The small molecule below binds the protein below.
Small molecule (SMILES): O=[N+]([O-])c1ccc(O[C@@H]2O[C@H](CO)[C@@H](O)[C@H](O)[C@H]2F)c([N+](=O)[O-])c1

Binding-site contacts:
Ligand atom C2 contacts residue ILE139 of chain 1.A at 4.5 Å (hydrophobic).
Ligand atom O22 contacts residue GLN140 of chain 1.A at 4.2 Å.
Ligand atom O12 contacts residue VAL143 of chain 1.A at 3.7 Å.
Ligand atom F contacts residue LEU202 of chain 1.A at 3.3 Å.
Ligand atom O1 contacts residue LEU202 of chain 1.A at 4.2 Å.
Ligand atom C13 contacts residue GLN140 of chain 1.A at 3.8 Å.
Ligand atom C3 contacts residue ARG136 of chain 1.A at 4.0 Å.
Ligand atom N1 contacts residue GLN140 of chain 1.A at 4.3 Å.
Ligand atom O6 contacts residue GLN140 of chain 1.A at 2.7 Å (h-bond).
Ligand atom O5 contacts residue GLN140 of chain 1.A at 3.4 Å.
Ligand atom O4 contacts residue ARG136 of chain 1.A at 2.9 Å (salt-bridge).
Ligand atom C1 contacts residue GLN140 of chain 1.A at 4.4 Å.
Ligand atom C5 contacts residue ARG136 of chain 1.A at 4.3 Å.
Ligand atom C2 contacts residue LEU202 of chain 1.A at 3.6 Å (hydrophobic).
Ligand atom O11 contacts residue VAL143 of chain 1.A at 3.6 Å.
Ligand atom N1 contacts residue VAL143 of chain 1.A at 4.2 Å.
Ligand atom C15 contacts residue GLN140 of chain 1.A at 3.4 Å.
Ligand atom C6 contacts residue ARG137 of chain 1.A at 4.0 Å.
Ligand atom C14 contacts residue GLN140 of chain 1.A at 3.6 Å.
Ligand atom O21 contacts residue GLN140 of chain 1.A at 4.2 Å.
Ligand atom O3 contacts residue LEU202 of chain 1.A at 4.3 Å.
Ligand atom C4 contacts residue ARG136 of chain 1.A at 4.0 Å.
Ligand atom O11 contacts residue LEU202 of chain 1.A at 3.6 Å.
Ligand atom O1 contacts residue GLN140 of chain 1.A at 4.0 Å.
Ligand atom O3 contacts residue ARG136 of chain 1.A at 2.9 Å (salt-bridge).
Ligand atom C5 contacts residue GLN140 of chain 1.A at 4.2 Å.
Ligand atom O3 contacts residue VAL198 of chain 1.A at 4.1 Å.
Ligand atom O6 contacts residue ARG136 of chain 1.A at 4.2 Å.
Ligand atom C6 contacts residue GLN140 of chain 1.A at 3.9 Å.
Ligand atom O11 contacts residue GLN140 of chain 1.A at 4.1 Å.
Ligand atom N2 contacts residue GLN140 of chain 1.A at 3.8 Å.
Ligand atom C16 contacts residue GLN140 of chain 1.A at 3.4 Å.
Ligand atom O6 contacts residue ARG137 of chain 1.A at 3.9 Å.
Ligand atom C6 contacts residue ARG136 of chain 1.A at 3.3 Å.
Ligand atom C12 contacts residue GLN140 of chain 1.A at 3.6 Å.
Ligand atom C11 contacts residue GLN140 of chain 1.A at 3.5 Å.

Sequence of chain 1.A:
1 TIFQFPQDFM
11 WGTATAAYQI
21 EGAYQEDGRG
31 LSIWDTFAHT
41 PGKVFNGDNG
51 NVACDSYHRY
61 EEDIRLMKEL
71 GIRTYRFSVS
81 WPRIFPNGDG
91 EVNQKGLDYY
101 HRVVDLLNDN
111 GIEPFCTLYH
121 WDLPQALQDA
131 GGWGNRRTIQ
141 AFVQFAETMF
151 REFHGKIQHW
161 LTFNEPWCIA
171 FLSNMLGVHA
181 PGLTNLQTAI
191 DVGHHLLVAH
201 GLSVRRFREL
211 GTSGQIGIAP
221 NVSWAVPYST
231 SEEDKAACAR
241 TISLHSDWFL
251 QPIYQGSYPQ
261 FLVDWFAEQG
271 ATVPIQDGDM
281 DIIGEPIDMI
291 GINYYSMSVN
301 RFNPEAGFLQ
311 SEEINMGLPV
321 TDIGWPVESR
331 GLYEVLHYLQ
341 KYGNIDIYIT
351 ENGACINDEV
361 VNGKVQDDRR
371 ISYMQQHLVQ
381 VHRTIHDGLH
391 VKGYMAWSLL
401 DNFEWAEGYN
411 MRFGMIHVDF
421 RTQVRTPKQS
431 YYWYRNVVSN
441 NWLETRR